Sequence of chain 2.A:
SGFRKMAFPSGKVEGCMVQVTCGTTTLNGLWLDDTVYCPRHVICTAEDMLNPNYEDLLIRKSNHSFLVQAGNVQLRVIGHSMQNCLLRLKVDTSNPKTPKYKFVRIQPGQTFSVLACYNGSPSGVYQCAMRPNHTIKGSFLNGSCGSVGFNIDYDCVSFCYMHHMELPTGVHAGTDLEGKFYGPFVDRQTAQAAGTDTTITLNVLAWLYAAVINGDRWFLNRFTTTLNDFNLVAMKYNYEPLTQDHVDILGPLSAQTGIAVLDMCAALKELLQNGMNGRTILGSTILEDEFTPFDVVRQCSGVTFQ

Sequence of chain 1.A:
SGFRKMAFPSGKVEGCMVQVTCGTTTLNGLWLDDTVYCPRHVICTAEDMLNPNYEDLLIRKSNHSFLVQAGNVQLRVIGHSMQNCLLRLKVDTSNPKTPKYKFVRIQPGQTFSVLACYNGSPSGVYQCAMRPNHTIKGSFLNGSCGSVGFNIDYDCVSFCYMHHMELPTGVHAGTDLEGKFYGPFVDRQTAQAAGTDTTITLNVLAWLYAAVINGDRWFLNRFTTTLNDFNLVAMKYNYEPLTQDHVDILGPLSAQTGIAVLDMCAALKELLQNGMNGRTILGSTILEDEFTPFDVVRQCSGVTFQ

This protein binds this small molecule.
Small molecule (SMILES): CCOC(=O)CC[C@H](C[C@@H]1CCNC1=O)NC(=O)[C@H](Cc1ccccc1)NC(=O)[C@H](CCC(=O)OC(C)(C)C)NC(=O)OCc1ccccc1

Binding-site contacts:
Ligand atom O88 contacts residue GLY143 of chain 2.A at 2.8 Å.
Ligand atom N33 contacts residue GLN189 of chain 2.A at 3.1 Å (h-bond).
Ligand atom C11 contacts residue ARG188 of chain 2.A at 3.5 Å.
Ligand atom C59 contacts residue CYS145 of chain 2.A at 3.4 Å (hydrophobic).
Ligand atom O35 contacts residue MET165 of chain 2.A at 3.2 Å.
Ligand atom N69 contacts residue GLU166 of chain 2.A at 3.4 Å (salt-bridge).
Ligand atom N69 contacts residue PHE140 of chain 2.A at 3.3 Å (h-bond).
Ligand atom C9 contacts residue TYR54 of chain 2.A at 3.4 Å (hydrophobic).
Ligand atom C9 contacts residue ASP187 of chain 2.A at 3.2 Å.
Ligand atom O15 contacts residue GLU166 of chain 2.A at 3.2 Å (salt-bridge).
Ligand atom N49 contacts residue CYS145 of chain 2.A at 2.8 Å (h-bond).
Ligand atom N49 contacts residue HIS164 of chain 2.A at 3.3 Å (h-bond).
Ligand atom C17 contacts residue GLU166 of chain 2.A at 3.4 Å.
Ligand atom C2 contacts residue THR190 of chain 2.A at 3.1 Å.
Ligand atom O35 contacts residue GLU166 of chain 2.A at 2.9 Å (salt-bridge).
Ligand atom C65 contacts residue GLU166 of chain 2.A at 3.5 Å.
Ligand atom C6 contacts residue GLN192 of chain 2.A at 3.4 Å.
Ligand atom C13 contacts residue THR190 of chain 2.A at 3.3 Å.
Ligand atom C57 contacts residue CYS145 of chain 2.A at 2.8 Å (hydrophobic).
Ligand atom O66 contacts residue HIS172 of chain 2.A at 3.5 Å.
Ligand atom C8 contacts residue PRO168 of chain 2.A at 3.5 Å (hydrophobic).
Ligand atom C84 contacts residue CYS145 of chain 2.A at 3.5 Å (hydrophobic).
Ligand atom C84 contacts residue GLY143 of chain 2.A at 3.5 Å.
Ligand atom C82 contacts residue CYS145 of chain 2.A at 2.5 Å (hydrophobic).
Ligand atom C4 contacts residue THR190 of chain 2.A at 2.8 Å.
Ligand atom N21 contacts residue GLU166 of chain 2.A at 2.6 Å (salt-bridge).
Ligand atom O88 contacts residue CYS145 of chain 2.A at 3.2 Å (h-bond).
Ligand atom C73 contacts residue ASN142 of chain 2.A at 3.4 Å.
Ligand atom O19 contacts residue GLN189 of chain 2.A at 3.5 Å.
Ligand atom O66 contacts residue PHE140 of chain 2.A at 3.4 Å.
Ligand atom C23 contacts residue GLN189 of chain 2.A at 3.4 Å.
Ligand atom O66 contacts residue GLU166 of chain 2.A at 3.5 Å.
Ligand atom C6 contacts residue PRO168 of chain 2.A at 3.5 Å (hydrophobic).
Ligand atom C63 contacts residue CYS145 of chain 2.A at 1.8 Å (hydrophobic).
Ligand atom O86 contacts residue THR26 of chain 2.A at 3.3 Å (h-bond).
Ligand atom O66 contacts residue HIS163 of chain 2.A at 2.6 Å (h-bond).
Ligand atom O88 contacts residue SER144 of chain 2.A at 3.2 Å (h-bond).
Ligand atom C71 contacts residue ASN142 of chain 2.A at 3.5 Å.
Ligand atom C11 contacts residue ASP187 of chain 2.A at 3.3 Å.
Ligand atom C6 contacts residue THR190 of chain 2.A at 3.2 Å.